Binding-site contacts:
Ligand atom O3 contacts residue PRO1 of chain 1.B at 3.4 Å (h-bond).
Ligand atom C9 contacts residue PRO1 of chain 1.B at 3.4 Å (hydrophobic).
Ligand atom C6 contacts residue VAL106 of chain 1.B at 3.3 Å (hydrophobic).
Ligand atom O3 contacts residue ILE64 of chain 1.B at 3.0 Å (h-bond).
Ligand atom C1 contacts residue PRO1 of chain 1.B at 3.7 Å (hydrophobic).
Ligand atom C2 contacts residue PRO1 of chain 1.B at 3.7 Å (hydrophobic).
Ligand atom C4 contacts residue SER63 of chain 1.B at 3.9 Å.
Ligand atom C6 contacts residue TYR95 of chain 1.A at 3.5 Å (hydrophobic).
Ligand atom C2 contacts residue VAL106 of chain 1.B at 3.9 Å (hydrophobic).
Ligand atom C5 contacts residue PRO1 of chain 1.B at 3.4 Å (hydrophobic).
Ligand atom O2 contacts residue LYS32 of chain 1.B at 3.1 Å (salt-bridge).
Ligand atom C10 contacts residue ASN97 of chain 1.A at 3.6 Å.
Ligand atom C10 contacts residue MET2 of chain 1.B at 3.8 Å (hydrophobic).
Ligand atom C3 contacts residue TYR36 of chain 1.B at 3.9 Å (hydrophobic).
Ligand atom C8 contacts residue VAL106 of chain 1.B at 4.0 Å (hydrophobic).
Ligand atom O1 contacts residue TYR95 of chain 1.A at 3.9 Å.
Ligand atom O5 contacts residue PRO1 of chain 1.B at 3.5 Å.
Ligand atom C7 contacts residue PRO1 of chain 1.B at 3.3 Å (hydrophobic).
Ligand atom C7 contacts residue LYS32 of chain 1.B at 3.9 Å.
Ligand atom C5 contacts residue PHE113 of chain 1.B at 3.8 Å (hydrophobic).
Ligand atom C11 contacts residue LYS32 of chain 1.B at 3.7 Å.
Ligand atom C4 contacts residue HIS62 of chain 1.B at 3.4 Å.
Ligand atom C7 contacts residue ILE64 of chain 1.B at 3.4 Å (hydrophobic).
Ligand atom O4 contacts residue ASN97 of chain 1.A at 2.4 Å (h-bond).
Ligand atom C8 contacts residue ASN97 of chain 1.A at 3.4 Å.
Ligand atom C10 contacts residue VAL106 of chain 1.B at 3.4 Å (hydrophobic).
Ligand atom O4 contacts residue MET2 of chain 1.B at 3.7 Å.
Ligand atom C1 contacts residue HIS62 of chain 1.B at 4.0 Å.
Ligand atom O1 contacts residue TYR36 of chain 1.B at 3.6 Å.
Ligand atom O5 contacts residue ILE64 of chain 1.B at 2.9 Å (h-bond).
Ligand atom O1 contacts residue PHE113 of chain 1.B at 3.5 Å.
Ligand atom C5 contacts residue TYR95 of chain 1.A at 3.7 Å (hydrophobic).
Ligand atom O4 contacts residue HIS62 of chain 1.B at 3.2 Å.
Ligand atom O5 contacts residue LYS32 of chain 1.B at 2.8 Å (salt-bridge).
Ligand atom O3 contacts residue SER63 of chain 1.B at 3.3 Å.
Ligand atom C10 contacts residue TYR95 of chain 1.A at 3.7 Å (hydrophobic).
Ligand atom C8 contacts residue HIS62 of chain 1.B at 3.9 Å.
Ligand atom C12 contacts residue PRO1 of chain 1.B at 4.0 Å (hydrophobic).
Ligand atom O3 contacts residue HIS62 of chain 1.B at 3.9 Å.
Ligand atom O5 contacts residue SER63 of chain 1.B at 3.8 Å.

This protein binds this small molecule.
Small molecule (SMILES): CCOC(=O)c1cc2ccc(O)cc2oc1=O

Sequence of chain 1.B:
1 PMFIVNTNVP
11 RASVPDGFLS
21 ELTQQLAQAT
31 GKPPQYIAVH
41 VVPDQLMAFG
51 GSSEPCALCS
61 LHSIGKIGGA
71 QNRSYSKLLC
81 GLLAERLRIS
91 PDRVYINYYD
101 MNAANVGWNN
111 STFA

Sequence of chain 1.A:
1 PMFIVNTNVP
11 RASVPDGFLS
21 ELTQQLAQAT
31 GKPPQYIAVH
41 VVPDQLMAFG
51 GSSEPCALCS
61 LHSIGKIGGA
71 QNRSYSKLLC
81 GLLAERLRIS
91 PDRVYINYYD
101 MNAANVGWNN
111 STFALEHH